Binding-site contacts:
Ligand atom C5 contacts residue LEU253 of chain 30.E at 3.8 Å (hydrophobic).
Ligand atom O5 contacts residue THR179 of chain 30.D at 3.9 Å.
Ligand atom O3 contacts residue CYS239 of chain 30.E at 3.2 Å (h-bond).
Ligand atom C7 contacts residue ALA248 of chain 30.E at 3.3 Å (hydrophobic).
Ligand atom C5 contacts residue ALA248 of chain 30.E at 3.8 Å (hydrophobic).
Ligand atom C4 contacts residue ILE368 of chain 30.E at 3.3 Å (hydrophobic).
Ligand atom C4 contacts residue VAL236 of chain 30.E at 3.8 Å (hydrophobic).
Ligand atom O3 contacts residue ALA248 of chain 30.E at 3.2 Å.
Ligand atom C5 contacts residue CYS239 of chain 30.E at 3.8 Å (hydrophobic).
Ligand atom C16 contacts residue LYS350 of chain 30.E at 3.4 Å.
Ligand atom C22 contacts residue LEU253 of chain 30.E at 3.4 Å (hydrophobic).
Ligand atom O5 contacts residue LYS350 of chain 30.E at 2.9 Å.
Ligand atom C6 contacts residue CYS239 of chain 30.E at 3.8 Å (hydrophobic).
Ligand atom C8 contacts residue LEU253 of chain 30.E at 3.7 Å (hydrophobic).
Ligand atom C19 contacts residue ASN256 of chain 30.E at 3.8 Å.
Ligand atom C17 contacts residue LYS350 of chain 30.E at 3.9 Å.
Ligand atom C6 contacts residue LEU240 of chain 30.E at 3.7 Å (hydrophobic).
Ligand atom C18 contacts residue MET257 of chain 30.E at 3.5 Å (hydrophobic).
Ligand atom O1 contacts residue ALA314 of chain 30.E at 3.3 Å.
Ligand atom S1 contacts residue THR179 of chain 30.D at 3.8 Å.
Ligand atom C17 contacts residue ASN256 of chain 30.E at 3.8 Å.
Ligand atom S1 contacts residue SER178 of chain 30.D at 3.1 Å.
Ligand atom O2 contacts residue CYS239 of chain 30.E at 3.1 Å (h-bond).
Ligand atom O5 contacts residue ALA180 of chain 30.D at 3.7 Å.
Ligand atom C18 contacts residue VAL181 of chain 30.D at 3.8 Å (hydrophobic).
Ligand atom O6 contacts residue ASN256 of chain 30.E at 3.6 Å.
Ligand atom O4 contacts residue LEU246 of chain 30.E at 3.8 Å.
Ligand atom C6 contacts residue VAL236 of chain 30.E at 3.8 Å (hydrophobic).
Ligand atom O5 contacts residue VAL181 of chain 30.D at 3.8 Å.
Ligand atom C3 contacts residue LEU253 of chain 30.E at 3.6 Å (hydrophobic).
Ligand atom O6 contacts residue VAL181 of chain 30.D at 3.1 Å.
Ligand atom C18 contacts residue VAL313 of chain 30.E at 3.3 Å (hydrophobic).
Ligand atom C2 contacts residue ALA314 of chain 30.E at 3.8 Å (hydrophobic).
Ligand atom C9 contacts residue LEU253 of chain 30.E at 3.8 Å (hydrophobic).
Ligand atom C20 contacts residue LEU253 of chain 30.E at 3.9 Å (hydrophobic).
Ligand atom C3 contacts residue CYS239 of chain 30.E at 3.7 Å (hydrophobic).
Ligand atom C1 contacts residue LEU253 of chain 30.E at 3.4 Å (hydrophobic).
Ligand atom C12 contacts residue LEU246 of chain 30.E at 3.8 Å (hydrophobic).
Ligand atom O1 contacts residue LEU253 of chain 30.E at 3.9 Å.
Ligand atom C7 contacts residue LEU253 of chain 30.E at 3.9 Å (hydrophobic).

This protein binds this small molecule.
Small molecule (SMILES): COc1cc2c(c(OC)c1OC)-c1ccc(OC)c(=O)cc1[C@@H](NC(=O)CS)CC2

Sequence of chain 30.D:
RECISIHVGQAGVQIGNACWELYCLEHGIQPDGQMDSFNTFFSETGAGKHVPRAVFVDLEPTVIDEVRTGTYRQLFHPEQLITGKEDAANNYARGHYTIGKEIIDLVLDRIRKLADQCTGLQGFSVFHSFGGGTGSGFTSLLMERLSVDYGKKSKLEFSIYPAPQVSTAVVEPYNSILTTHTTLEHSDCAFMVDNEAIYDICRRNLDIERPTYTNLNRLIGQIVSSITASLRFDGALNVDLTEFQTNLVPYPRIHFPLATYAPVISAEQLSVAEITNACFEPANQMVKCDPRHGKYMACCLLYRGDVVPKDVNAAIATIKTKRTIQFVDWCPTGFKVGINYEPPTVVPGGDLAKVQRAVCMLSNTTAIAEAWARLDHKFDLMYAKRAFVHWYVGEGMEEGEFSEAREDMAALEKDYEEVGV

Sequence of chain 30.E:
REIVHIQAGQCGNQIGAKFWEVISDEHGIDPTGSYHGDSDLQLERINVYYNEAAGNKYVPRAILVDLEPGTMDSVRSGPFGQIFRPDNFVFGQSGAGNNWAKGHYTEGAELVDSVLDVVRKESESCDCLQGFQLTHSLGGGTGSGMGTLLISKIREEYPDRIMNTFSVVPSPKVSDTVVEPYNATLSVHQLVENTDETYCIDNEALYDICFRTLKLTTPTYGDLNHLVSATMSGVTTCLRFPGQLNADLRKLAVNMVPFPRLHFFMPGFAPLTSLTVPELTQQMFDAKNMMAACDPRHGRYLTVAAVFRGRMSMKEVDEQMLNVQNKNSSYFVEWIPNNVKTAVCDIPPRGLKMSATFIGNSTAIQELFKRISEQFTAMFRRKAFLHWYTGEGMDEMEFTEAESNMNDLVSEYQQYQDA